Sequence of chain 1.L:
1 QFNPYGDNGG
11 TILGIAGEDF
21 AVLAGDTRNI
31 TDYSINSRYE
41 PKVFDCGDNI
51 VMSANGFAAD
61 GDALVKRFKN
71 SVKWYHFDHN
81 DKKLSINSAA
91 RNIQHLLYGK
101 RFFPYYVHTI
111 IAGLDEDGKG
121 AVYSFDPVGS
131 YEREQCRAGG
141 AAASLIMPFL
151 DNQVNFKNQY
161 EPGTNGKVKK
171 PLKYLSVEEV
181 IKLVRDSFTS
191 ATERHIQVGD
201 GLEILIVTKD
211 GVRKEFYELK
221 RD

Sequence of chain 1.V:
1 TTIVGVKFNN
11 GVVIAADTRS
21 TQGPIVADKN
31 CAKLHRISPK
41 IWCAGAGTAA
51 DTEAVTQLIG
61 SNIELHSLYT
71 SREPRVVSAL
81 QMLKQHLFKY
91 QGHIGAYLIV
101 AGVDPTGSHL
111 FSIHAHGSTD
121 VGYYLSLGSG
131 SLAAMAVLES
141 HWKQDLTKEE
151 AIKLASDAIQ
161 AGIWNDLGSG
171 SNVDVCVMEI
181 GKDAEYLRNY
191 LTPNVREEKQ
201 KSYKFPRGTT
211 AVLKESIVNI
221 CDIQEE

This small molecule binds to this protein.
Small molecule (SMILES): CC(C)[C@H](NC(=O)[C@@H](NC(=O)[C@H](O)[C@@H](C(=O)O)C(C)C)C(C)C)C(=O)O

Binding-site contacts:
Ligand atom C7 contacts residue ALA49 of chain 1.V at 4.0 Å (hydrophobic).
Ligand atom C1 contacts residue ALA46 of chain 1.V at 3.9 Å (hydrophobic).
Ligand atom C17 contacts residue GLY168 of chain 1.V at 3.8 Å.
Ligand atom C18 contacts residue SER129 of chain 1.V at 3.9 Å.
Ligand atom O27 contacts residue GLY128 of chain 1.V at 3.9 Å.
Ligand atom O10 contacts residue THR21 of chain 1.V at 4.1 Å.
Ligand atom O10 contacts residue GLY168 of chain 1.V at 4.0 Å.
Ligand atom O10 contacts residue ARG19 of chain 1.V at 3.4 Å (salt-bridge).
Ligand atom C7 contacts residue SER20 of chain 1.V at 3.8 Å.
Ligand atom O3 contacts residue ALA46 of chain 1.V at 2.9 Å.
Ligand atom C17 contacts residue TYR33 of chain 1.L at 3.9 Å (hydrophobic).
Ligand atom C23 contacts residue TYR97 of chain 1.V at 4.0 Å (hydrophobic).
Ligand atom C16 contacts residue SER129 of chain 1.V at 3.5 Å.
Ligand atom O27 contacts residue SER129 of chain 1.V at 3.9 Å.
Ligand atom C15 contacts residue SER129 of chain 1.V at 3.5 Å.
Ligand atom C22 contacts residue GLY47 of chain 1.V at 4.0 Å.
Ligand atom O19 contacts residue GLY128 of chain 1.V at 3.8 Å.
Ligand atom C21 contacts residue SER129 of chain 1.V at 3.9 Å.
Ligand atom O10 contacts residue LYS33 of chain 1.V at 3.6 Å.
Ligand atom O10 contacts residue THR1 of chain 1.V at 2.6 Å (h-bond).
Ligand atom C1 contacts residue GLY47 of chain 1.V at 3.6 Å.
Ligand atom C5 contacts residue THR1 of chain 1.V at 2.9 Å.
Ligand atom C1 contacts residue THR1 of chain 1.V at 1.3 Å.
Ligand atom C11 contacts residue THR1 of chain 1.V at 3.4 Å.
Ligand atom O19 contacts residue THR1 of chain 1.V at 3.2 Å (h-bond).
Ligand atom C5 contacts residue LYS33 of chain 1.V at 3.6 Å.
Ligand atom C6 contacts residue LYS33 of chain 1.V at 4.0 Å.
Ligand atom C16 contacts residue TYR33 of chain 1.L at 3.6 Å (hydrophobic).
Ligand atom N13 contacts residue THR1 of chain 1.V at 3.2 Å (h-bond).
Ligand atom O3 contacts residue THR1 of chain 1.V at 2.3 Å (h-bond).
Ligand atom C6 contacts residue THR1 of chain 1.V at 3.6 Å.
Ligand atom O3 contacts residue GLY47 of chain 1.V at 2.6 Å (h-bond).
Ligand atom C4 contacts residue THR1 of chain 1.V at 2.4 Å.
Ligand atom C4 contacts residue GLY47 of chain 1.V at 3.5 Å.
Ligand atom C6 contacts residue GLY45 of chain 1.V at 3.5 Å.
Ligand atom C9 contacts residue THR1 of chain 1.V at 2.9 Å.
Ligand atom O19 contacts residue SER129 of chain 1.V at 3.0 Å (h-bond).
Ligand atom C21 contacts residue GLY128 of chain 1.V at 4.1 Å.
Ligand atom C17 contacts residue THR21 of chain 1.V at 3.4 Å.
Ligand atom O12 contacts residue GLY47 of chain 1.V at 3.5 Å (h-bond).